The protein below binds the small molecule below.
Small molecule (SMILES): O=C(O)CCCC[C@H]1SC[C@@H]2NC(=O)N[C@@H]21

Binding-site contacts:
Ligand atom O12 contacts residue BTN1 of chain 2.C at 0.0 Å (h-bond).
Ligand atom C7 contacts residue SER33 of chain 2.A at 3.5 Å.
Ligand atom C10 contacts residue TRP67 of chain 2.A at 3.5 Å (hydrophobic).
Ligand atom N1 contacts residue ASP116 of chain 2.A at 2.8 Å (salt-bridge).
Ligand atom N2 contacts residue BTN1 of chain 2.C at 0.0 Å (h-bond).
Ligand atom C9 contacts residue BTN1 of chain 2.C at 0.0 Å.
Ligand atom C10 contacts residue BTN1 of chain 2.C at 0.0 Å.
Ligand atom C11 contacts residue ASN37 of chain 2.A at 3.6 Å.
Ligand atom C2 contacts residue BTN1 of chain 2.C at 0.0 Å.
Ligand atom O11 contacts residue GLY36 of chain 2.A at 3.6 Å.
Ligand atom S1 contacts residue BTN1 of chain 2.C at 1.4 Å (h-bond).
Ligand atom C6 contacts residue BTN1 of chain 2.C at 0.0 Å.
Ligand atom C9 contacts residue TRP67 of chain 2.A at 3.8 Å (hydrophobic).
Ligand atom S1 contacts residue THR78 of chain 2.A at 3.4 Å (h-bond).
Ligand atom C8 contacts residue BTN1 of chain 2.C at 0.0 Å.
Ligand atom C4 contacts residue VAL35 of chain 2.A at 3.7 Å (hydrophobic).
Ligand atom C3 contacts residue TYR31 of chain 2.A at 3.5 Å (hydrophobic).
Ligand atom C6 contacts residue TRP96 of chain 2.A at 3.4 Å (hydrophobic).
Ligand atom O3 contacts residue ASN11 of chain 2.A at 3.0 Å (h-bond).
Ligand atom C10 contacts residue ASN37 of chain 2.A at 3.7 Å.
Ligand atom C3 contacts residue ASP116 of chain 2.A at 3.7 Å.
Ligand atom N1 contacts residue LEU13 of chain 2.A at 3.7 Å.
Ligand atom C4 contacts residue BTN1 of chain 2.C at 0.0 Å.
Ligand atom S1 contacts residue LEU98 of chain 2.A at 3.6 Å.
Ligand atom C3 contacts residue BTN1 of chain 2.C at 0.0 Å.
Ligand atom N2 contacts residue VAL35 of chain 2.A at 3.6 Å.
Ligand atom O11 contacts residue ASN37 of chain 2.A at 2.8 Å (h-bond).
Ligand atom C3 contacts residue SER15 of chain 2.A at 3.6 Å.
Ligand atom O3 contacts residue SER15 of chain 2.A at 2.7 Å (h-bond).
Ligand atom C8 contacts residue TRP67 of chain 2.A at 3.7 Å (hydrophobic).
Ligand atom O11 contacts residue BTN1 of chain 2.C at 0.0 Å (h-bond).
Ligand atom O3 contacts residue TYR31 of chain 2.A at 2.7 Å (h-bond).
Ligand atom C5 contacts residue BTN1 of chain 2.C at 0.0 Å.
Ligand atom C7 contacts residue BTN1 of chain 2.C at 0.0 Å.
Ligand atom C11 contacts residue BTN1 of chain 2.C at 0.0 Å.
Ligand atom N1 contacts residue BTN1 of chain 2.C at 0.0 Å (h-bond).
Ligand atom C3 contacts residue LEU13 of chain 2.A at 3.6 Å (hydrophobic).
Ligand atom O12 contacts residue SER76 of chain 2.A at 2.8 Å (h-bond).
Ligand atom O3 contacts residue BTN1 of chain 2.C at 0.0 Å (h-bond).
Ligand atom N2 contacts residue SER33 of chain 2.A at 3.0 Å (h-bond).

Sequence of chain 2.A:
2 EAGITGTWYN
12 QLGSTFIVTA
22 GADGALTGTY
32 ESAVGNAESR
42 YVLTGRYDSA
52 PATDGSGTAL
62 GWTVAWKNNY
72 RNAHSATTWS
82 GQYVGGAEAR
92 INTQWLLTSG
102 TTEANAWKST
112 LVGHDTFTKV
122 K

Sequence of chain 1.B:
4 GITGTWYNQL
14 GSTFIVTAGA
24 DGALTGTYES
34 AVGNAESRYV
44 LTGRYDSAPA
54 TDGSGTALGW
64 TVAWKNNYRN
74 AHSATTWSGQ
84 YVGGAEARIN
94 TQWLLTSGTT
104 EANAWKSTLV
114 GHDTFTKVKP